Binding-site contacts:
Ligand atom N1 contacts residue GLY152 of chain 1.A at 2.9 Å (h-bond).
Ligand atom CA3 contacts residue GLY27 of chain 1.A at 3.4 Å.
Ligand atom NE contacts residue ASP29 of chain 1.A at 3.1 Å (salt-bridge).
Ligand atom O4 contacts residue ALA28 of chain 1.A at 3.5 Å.
Ligand atom N4 contacts residue GLY27 of chain 1.A at 3.0 Å (h-bond).
Ligand atom CA1 contacts residue GLY152 of chain 1.A at 3.6 Å.
Ligand atom OE1 contacts residue ASP29 of chain 1.A at 3.0 Å (salt-bridge).
Ligand atom O4 contacts residue GLY27 of chain 1.A at 3.3 Å (h-bond).
Ligand atom CB3 contacts residue ASP129 of chain 1.A at 3.6 Å.
Ligand atom N2 contacts residue GLY131 of chain 1.A at 3.0 Å (h-bond).
Ligand atom NH1 contacts residue ARG112 of chain 1.A at 2.6 Å (salt-bridge).
Ligand atom CA3 contacts residue ASP129 of chain 1.A at 3.4 Å.
Ligand atom CZ contacts residue ARG112 of chain 1.A at 3.5 Å.
Ligand atom C3 contacts residue ASP25 of chain 1.A at 3.1 Å.
Ligand atom CA4 contacts residue GLY48 of chain 1.A at 3.4 Å.
Ligand atom CB2 contacts residue ASP25 of chain 1.A at 3.2 Å.
Ligand atom O3 contacts residue GLY49 of chain 1.A at 3.5 Å.
Ligand atom CB1 contacts residue GLY152 of chain 1.A at 3.6 Å.
Ligand atom OE1 contacts residue ASP30 of chain 1.A at 2.8 Å (salt-bridge).
Ligand atom O1 contacts residue ALA132 of chain 1.A at 3.5 Å.
Ligand atom N5 contacts residue GLY48 of chain 1.A at 2.9 Å (h-bond).
Ligand atom CB2 contacts residue GLY131 of chain 1.A at 3.4 Å.
Ligand atom C3 contacts residue ASP129 of chain 1.A at 3.5 Å.
Ligand atom O contacts residue VAL82 of chain 1.A at 3.3 Å.
Ligand atom CZ contacts residue ASP29 of chain 1.A at 3.5 Å.
Ligand atom N3 contacts residue ASP129 of chain 1.A at 3.0 Å (salt-bridge).
Ligand atom O1 contacts residue GLY131 of chain 1.A at 3.4 Å (h-bond).
Ligand atom NH2 contacts residue ASP29 of chain 1.A at 3.0 Å (salt-bridge).
Ligand atom O1 contacts residue ASP133 of chain 1.A at 3.0 Å (salt-bridge).
Ligand atom O5 contacts residue GLY48 of chain 1.A at 3.0 Å (h-bond).
Ligand atom CG2 contacts residue ASP133 of chain 1.A at 3.2 Å.
Ligand atom O5 contacts residue ILE47 of chain 1.A at 3.6 Å.
Ligand atom CB contacts residue ASP133 of chain 1.A at 3.3 Å.
Ligand atom N6 contacts residue ASP29 of chain 1.A at 3.1 Å (salt-bridge).
Ligand atom N contacts residue GLY152 of chain 1.A at 3.1 Å (h-bond).
Ligand atom O4 contacts residue ASP29 of chain 1.A at 3.1 Å (salt-bridge).
Ligand atom CA5 contacts residue ASP29 of chain 1.A at 3.4 Å.
Ligand atom CA2 contacts residue GLY131 of chain 1.A at 3.6 Å.
Ligand atom NE2 contacts residue ASP30 of chain 1.A at 2.9 Å (salt-bridge).
Ligand atom NE2 contacts residue ILE47 of chain 1.A at 3.4 Å.

Sequence of chain 1.A:
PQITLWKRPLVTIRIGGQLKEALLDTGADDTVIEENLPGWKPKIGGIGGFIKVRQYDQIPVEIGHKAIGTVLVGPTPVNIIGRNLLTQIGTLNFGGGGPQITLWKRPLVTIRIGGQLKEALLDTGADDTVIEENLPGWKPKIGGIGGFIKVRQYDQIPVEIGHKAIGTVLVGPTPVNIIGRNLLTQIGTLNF

The protein below binds the small molecule below.
Small molecule (SMILES): CCCC[C@@H](CN[C@@H](CCCC)C(=O)N[C@@H](CCC(N)=O)C(=O)N[C@@H](CCCNC(N)=[NH2+])C(N)=O)NC(=O)[C@@H](NC(=O)[C@@H](NC(C)=O)[C@@H](C)O)[C@@H](C)CC